The small molecule below binds the protein below.
Small molecule (SMILES): C[C@]12CC[C@@H]3c4ccc(O)cc4CC[C@H]3[C@@H]1CC[C@@H]2O

Sequence of chain 1.A:
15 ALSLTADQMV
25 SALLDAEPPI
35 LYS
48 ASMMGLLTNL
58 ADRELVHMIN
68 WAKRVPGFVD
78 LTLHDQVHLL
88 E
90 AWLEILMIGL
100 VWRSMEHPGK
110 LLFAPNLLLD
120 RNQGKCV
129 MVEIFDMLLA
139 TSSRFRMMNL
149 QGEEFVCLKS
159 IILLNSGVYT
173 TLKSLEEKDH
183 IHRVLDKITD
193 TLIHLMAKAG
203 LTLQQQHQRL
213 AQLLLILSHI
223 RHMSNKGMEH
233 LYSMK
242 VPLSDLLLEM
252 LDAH

Binding-site contacts:
Ligand atom C18 contacts residue LEU233 of chain 1.A at 4.2 Å (hydrophobic).
Ligand atom C6 contacts residue LEU99 of chain 1.A at 4.1 Å (hydrophobic).
Ligand atom C16 contacts residue HIS232 of chain 1.A at 3.4 Å.
Ligand atom C1 contacts residue LEU54 of chain 1.A at 3.5 Å (hydrophobic).
Ligand atom C7 contacts residue PHE112 of chain 1.A at 4.2 Å (hydrophobic).
Ligand atom C9 contacts residue LEU54 of chain 1.A at 4.2 Å (hydrophobic).
Ligand atom O3 contacts residue ARG102 of chain 1.A at 3.3 Å (salt-bridge).
Ligand atom C7 contacts residue MET96 of chain 1.A at 4.1 Å (hydrophobic).
Ligand atom C2 contacts residue ALA58 of chain 1.A at 3.9 Å (hydrophobic).
Ligand atom C12 contacts residue LEU54 of chain 1.A at 3.9 Å (hydrophobic).
Ligand atom O17 contacts residue HIS232 of chain 1.A at 3.2 Å (h-bond).
Ligand atom C16 contacts residue GLY229 of chain 1.A at 3.6 Å.
Ligand atom C17 contacts residue MET51 of chain 1.A at 4.2 Å (hydrophobic).
Ligand atom C15 contacts residue ILE132 of chain 1.A at 4.1 Å (hydrophobic).
Ligand atom C3 contacts residue GLU61 of chain 1.A at 3.4 Å.
Ligand atom C16 contacts residue MET129 of chain 1.A at 4.0 Å (hydrophobic).
Ligand atom C18 contacts residue LEU92 of chain 1.A at 4.3 Å (hydrophobic).
Ligand atom C2 contacts residue LEU54 of chain 1.A at 4.1 Å (hydrophobic).
Ligand atom C2 contacts residue GLU61 of chain 1.A at 3.3 Å.
Ligand atom C2 contacts residue LEU57 of chain 1.A at 4.0 Å (hydrophobic).
Ligand atom C5 contacts residue PHE112 of chain 1.A at 4.0 Å (hydrophobic).
Ligand atom C4 contacts residue LEU99 of chain 1.A at 4.3 Å (hydrophobic).
Ligand atom O3 contacts residue LEU95 of chain 1.A at 3.7 Å.
Ligand atom C3 contacts residue LEU95 of chain 1.A at 4.0 Å (hydrophobic).
Ligand atom C1 contacts residue ALA58 of chain 1.A at 3.9 Å (hydrophobic).
Ligand atom C17 contacts residue MET129 of chain 1.A at 3.6 Å (hydrophobic).
Ligand atom C15 contacts residue GLY229 of chain 1.A at 4.0 Å.
Ligand atom O17 contacts residue GLY229 of chain 1.A at 3.6 Å.
Ligand atom C16 contacts residue ILE132 of chain 1.A at 3.7 Å (hydrophobic).
Ligand atom C4 contacts residue LEU95 of chain 1.A at 3.6 Å (hydrophobic).
Ligand atom C1 contacts residue PHE112 of chain 1.A at 4.2 Å (hydrophobic).
Ligand atom C11 contacts residue LEU54 of chain 1.A at 3.8 Å (hydrophobic).
Ligand atom C17 contacts residue GLY229 of chain 1.A at 4.2 Å.
Ligand atom C18 contacts residue GLY229 of chain 1.A at 4.2 Å.
Ligand atom C17 contacts residue HIS232 of chain 1.A at 3.4 Å.
Ligand atom C10 contacts residue PHE112 of chain 1.A at 4.0 Å (hydrophobic).
Ligand atom C6 contacts residue MET96 of chain 1.A at 3.7 Å (hydrophobic).
Ligand atom O3 contacts residue GLU61 of chain 1.A at 2.6 Å (salt-bridge).
Ligand atom O17 contacts residue LEU233 of chain 1.A at 3.2 Å.
Ligand atom O17 contacts residue MET51 of chain 1.A at 3.7 Å.